Binding-site contacts:
Ligand atom C2 contacts residue VAL202 of chain 1.F at 4.1 Å (hydrophobic).
Ligand atom C7 contacts residue MET133 of chain 1.G at 3.9 Å (hydrophobic).
Ligand atom C4 contacts residue VAL202 of chain 1.F at 3.9 Å (hydrophobic).
Ligand atom C9 contacts residue TYR211 of chain 1.F at 3.6 Å (hydrophobic).
Ligand atom C3 contacts residue TYR183 of chain 1.G at 3.7 Å (hydrophobic).
Ligand atom C10 contacts residue VAL202 of chain 1.F at 4.1 Å (hydrophobic).
Ligand atom C11 contacts residue VAL202 of chain 1.F at 4.1 Å (hydrophobic).
Ligand atom C4 contacts residue THR203 of chain 1.F at 3.6 Å.
Ligand atom C5 contacts residue VAL202 of chain 1.F at 3.9 Å (hydrophobic).
Ligand atom C8 contacts residue TRP162 of chain 1.F at 3.5 Å (hydrophobic).
Ligand atom C12 contacts residue VAL202 of chain 1.F at 4.4 Å (hydrophobic).
Ligand atom C5 contacts residue TRP72 of chain 1.G at 3.7 Å (hydrophobic).
Ligand atom C11 contacts residue TRP72 of chain 1.G at 3.5 Å (hydrophobic).
Ligand atom C4 contacts residue TRP72 of chain 1.G at 4.3 Å (hydrophobic).
Ligand atom C11 contacts residue TYR108 of chain 1.F at 3.6 Å (hydrophobic).
Ligand atom O1 contacts residue TRP72 of chain 1.G at 4.2 Å.
Ligand atom F3 contacts residue TYR183 of chain 1.G at 4.2 Å.
Ligand atom C4 contacts residue TYR183 of chain 1.G at 3.8 Å (hydrophobic).
Ligand atom F2 contacts residue LYS158 of chain 1.F at 3.1 Å.
Ligand atom C12 contacts residue TYR108 of chain 1.F at 3.6 Å (hydrophobic).
Ligand atom C10 contacts residue TYR211 of chain 1.F at 3.7 Å (hydrophobic).
Ligand atom N1 contacts residue TRP162 of chain 1.F at 2.8 Å (h-bond).
Ligand atom C3 contacts residue THR203 of chain 1.F at 4.1 Å.
Ligand atom C1 contacts residue LYS158 of chain 1.F at 4.0 Å.
Ligand atom C12 contacts residue TRP72 of chain 1.G at 3.9 Å (hydrophobic).
Ligand atom C9 contacts residue TYR108 of chain 1.F at 4.3 Å (hydrophobic).
Ligand atom F3 contacts residue LYS158 of chain 1.F at 4.3 Å.
Ligand atom O1 contacts residue TYR204 of chain 1.F at 3.6 Å.
Ligand atom C8 contacts residue MET133 of chain 1.G at 3.8 Å (hydrophobic).
Ligand atom C10 contacts residue TYR108 of chain 1.F at 4.1 Å (hydrophobic).
Ligand atom F1 contacts residue LYS158 of chain 1.F at 3.7 Å.
Ligand atom C6 contacts residue TYR204 of chain 1.F at 3.7 Å (hydrophobic).
Ligand atom C3 contacts residue VAL202 of chain 1.F at 3.9 Å (hydrophobic).
Ligand atom C7 contacts residue TRP72 of chain 1.G at 4.0 Å (hydrophobic).
Ligand atom F1 contacts residue VAL202 of chain 1.F at 4.2 Å.
Ligand atom C9 contacts residue SER161 of chain 1.F at 3.7 Å.
Ligand atom C7 contacts residue TRP162 of chain 1.F at 3.8 Å (hydrophobic).
Ligand atom F2 contacts residue VAL202 of chain 1.F at 4.4 Å.
Ligand atom C9 contacts residue TRP162 of chain 1.F at 3.2 Å (hydrophobic).
Ligand atom O1 contacts residue VAL202 of chain 1.F at 4.2 Å.

Sequence of chain 1.F:
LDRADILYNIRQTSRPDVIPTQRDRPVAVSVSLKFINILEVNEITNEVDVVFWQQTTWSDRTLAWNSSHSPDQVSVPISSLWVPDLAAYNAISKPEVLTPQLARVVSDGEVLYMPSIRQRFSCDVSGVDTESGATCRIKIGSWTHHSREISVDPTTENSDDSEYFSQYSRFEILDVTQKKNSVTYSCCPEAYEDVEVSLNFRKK

This protein binds this small molecule.
Small molecule (SMILES): FC(F)(F)c1ccc(OC2CCNCC2)cc1

Sequence of chain 1.G:
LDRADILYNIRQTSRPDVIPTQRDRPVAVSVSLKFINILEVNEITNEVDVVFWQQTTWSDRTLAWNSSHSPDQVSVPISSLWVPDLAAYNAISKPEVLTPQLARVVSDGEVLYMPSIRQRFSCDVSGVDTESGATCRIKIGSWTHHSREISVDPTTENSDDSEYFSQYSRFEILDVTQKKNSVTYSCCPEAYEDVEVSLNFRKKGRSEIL